Binding-site contacts:
Ligand atom O contacts residue LEU15 of chain 7.B at 3.5 Å.
Ligand atom N contacts residue ASP12 of chain 7.B at 4.1 Å.
Ligand atom CA contacts residue ASP12 of chain 7.B at 3.7 Å.
Ligand atom C contacts residue THR16 of chain 7.B at 4.2 Å.
Ligand atom CA contacts residue ILE14 of chain 7.B at 3.3 Å (hydrophobic).
Ligand atom CB contacts residue ILE14 of chain 7.B at 4.1 Å (hydrophobic).
Ligand atom O contacts residue THR16 of chain 7.B at 3.1 Å (h-bond).
Ligand atom N contacts residue THR16 of chain 7.B at 2.9 Å (h-bond).
Ligand atom CB contacts residue LEU15 of chain 7.B at 4.1 Å (hydrophobic).
Ligand atom CB contacts residue ARG18 of chain 7.B at 4.2 Å.
Ligand atom CA contacts residue ARG18 of chain 7.B at 3.8 Å.
Ligand atom CB contacts residue THR17 of chain 7.B at 4.0 Å.
Ligand atom CE1 contacts residue ASP12 of chain 7.B at 3.5 Å.
Ligand atom O contacts residue THR17 of chain 7.B at 3.8 Å.
Ligand atom C contacts residue ARG18 of chain 7.B at 4.1 Å.
Ligand atom O contacts residue ILE14 of chain 7.B at 3.1 Å.
Ligand atom CD1 contacts residue TYR34 of chain 7.B at 3.0 Å (hydrophobic).
Ligand atom C contacts residue ILE14 of chain 7.B at 4.2 Å (hydrophobic).
Ligand atom CD1 contacts residue ASP12 of chain 7.B at 3.8 Å.
Ligand atom CD2 contacts residue ASP106 of chain 7.B at 4.1 Å.
Ligand atom N contacts residue ILE14 of chain 7.B at 3.5 Å.
Ligand atom CD2 contacts residue THR17 of chain 7.B at 3.7 Å.
Ligand atom C contacts residue ILE14 of chain 7.B at 3.6 Å (hydrophobic).
Ligand atom C contacts residue ARG18 of chain 7.B at 3.8 Å.
Ligand atom CG contacts residue THR16 of chain 7.B at 4.0 Å.
Ligand atom CD1 contacts residue ILE14 of chain 7.B at 3.6 Å (hydrophobic).
Ligand atom CD1 contacts residue THR16 of chain 7.B at 3.1 Å.
Ligand atom N contacts residue ILE14 of chain 7.B at 3.0 Å (h-bond).
Ligand atom O contacts residue ARG18 of chain 7.B at 3.0 Å (salt-bridge).
Ligand atom O contacts residue ARG18 of chain 7.B at 3.6 Å (salt-bridge).
Ligand atom CA contacts residue THR16 of chain 7.B at 3.6 Å.
Ligand atom C contacts residue THR16 of chain 7.B at 3.7 Å.
Ligand atom C contacts residue ILE14 of chain 7.B at 3.4 Å (hydrophobic).
Ligand atom CA contacts residue ILE14 of chain 7.B at 4.0 Å (hydrophobic).
Ligand atom CD2 contacts residue VAL32 of chain 7.B at 3.9 Å (hydrophobic).
Ligand atom CG contacts residue THR17 of chain 7.B at 4.3 Å.
Ligand atom O contacts residue ILE14 of chain 7.B at 3.5 Å (h-bond).
Ligand atom CG contacts residue ILE14 of chain 7.B at 4.2 Å (hydrophobic).
Ligand atom CB contacts residue THR16 of chain 7.B at 4.2 Å.
Ligand atom CD2 contacts residue HIS157 of chain 7.B at 3.7 Å.

The protein below binds the small molecule below.
Small molecule (SMILES): CC(C)C[C@H](NC(=O)[C@H](C)NC(=O)CNC(=O)[C@@H](N)Cc1ccccc1)C(=O)N[C@@H](CC(C)C)C(=O)N[C@@H](C)C(=O)O

Sequence of chain 7.B:
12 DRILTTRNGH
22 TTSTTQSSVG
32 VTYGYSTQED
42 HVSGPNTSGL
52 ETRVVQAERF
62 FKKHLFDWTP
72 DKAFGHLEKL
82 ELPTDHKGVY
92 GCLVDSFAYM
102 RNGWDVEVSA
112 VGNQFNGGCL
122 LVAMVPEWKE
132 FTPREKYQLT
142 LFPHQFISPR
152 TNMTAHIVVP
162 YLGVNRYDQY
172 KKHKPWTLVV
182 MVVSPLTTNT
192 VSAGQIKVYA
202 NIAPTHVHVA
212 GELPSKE